Binding-site contacts:
Ligand atom C3 contacts residue TRP356 of chain 2.A at 3.7 Å (hydrophobic).
Ligand atom C2 contacts residue ASN65 of chain 2.A at 2.6 Å.
Ligand atom C6 contacts residue ASN65 of chain 2.A at 4.0 Å.
Ligand atom C8 contacts residue TRP356 of chain 2.A at 3.8 Å (hydrophobic).
Ligand atom C6 contacts residue TRP356 of chain 2.A at 4.3 Å (hydrophobic).
Ligand atom N2 contacts residue ASN65 of chain 2.A at 3.3 Å (h-bond).
Ligand atom C7 contacts residue ASN65 of chain 2.A at 3.6 Å.
Ligand atom O7 contacts residue ASN65 of chain 2.A at 3.1 Å (h-bond).
Ligand atom O5 contacts residue ASN65 of chain 2.A at 2.0 Å (h-bond).
Ligand atom O4 contacts residue TRP356 of chain 2.A at 4.1 Å.
Ligand atom O6 contacts residue ASP66 of chain 2.A at 4.2 Å.
Ligand atom C1 contacts residue TRP356 of chain 2.A at 3.7 Å (hydrophobic).
Ligand atom C7 contacts residue TRP356 of chain 2.A at 3.7 Å (hydrophobic).
Ligand atom O3 contacts residue ASN382 of chain 2.B at 4.4 Å.
Ligand atom O2 contacts residue ASP66 of chain 2.A at 3.3 Å (salt-bridge).
Ligand atom C2 contacts residue ASP66 of chain 2.A at 4.5 Å.
Ligand atom C5 contacts residue TRP356 of chain 2.A at 3.7 Å (hydrophobic).
Ligand atom O5 contacts residue TRP356 of chain 2.A at 4.2 Å.
Ligand atom C2 contacts residue TRP356 of chain 2.A at 4.1 Å (hydrophobic).
Ligand atom O3 contacts residue PHE385 of chain 2.B at 4.1 Å.
Ligand atom C3 contacts residue ASN65 of chain 2.A at 3.7 Å.
Ligand atom C1 contacts residue ASN65 of chain 2.A at 1.4 Å.
Ligand atom C5 contacts residue ASN65 of chain 2.A at 3.3 Å.
Ligand atom C6 contacts residue ASP66 of chain 2.A at 3.3 Å.
Ligand atom C8 contacts residue ILE388 of chain 2.A at 3.8 Å (hydrophobic).
Ligand atom C5 contacts residue ASP66 of chain 2.A at 4.3 Å.
Ligand atom O7 contacts residue ILE388 of chain 2.A at 3.3 Å.
Ligand atom C7 contacts residue ILE388 of chain 2.A at 4.2 Å (hydrophobic).
Ligand atom O3 contacts residue TRP356 of chain 2.A at 4.1 Å.
Ligand atom O2 contacts residue ASN65 of chain 2.A at 4.4 Å.
Ligand atom C4 contacts residue ASN65 of chain 2.A at 3.9 Å.
Ligand atom C4 contacts residue TRP356 of chain 2.A at 4.1 Å (hydrophobic).
Ligand atom O4 contacts residue PHE385 of chain 2.B at 4.3 Å.
Ligand atom N2 contacts residue TRP356 of chain 2.A at 3.8 Å.
Ligand atom O7 contacts residue TRP356 of chain 2.A at 3.9 Å.

Sequence of chain 2.B:
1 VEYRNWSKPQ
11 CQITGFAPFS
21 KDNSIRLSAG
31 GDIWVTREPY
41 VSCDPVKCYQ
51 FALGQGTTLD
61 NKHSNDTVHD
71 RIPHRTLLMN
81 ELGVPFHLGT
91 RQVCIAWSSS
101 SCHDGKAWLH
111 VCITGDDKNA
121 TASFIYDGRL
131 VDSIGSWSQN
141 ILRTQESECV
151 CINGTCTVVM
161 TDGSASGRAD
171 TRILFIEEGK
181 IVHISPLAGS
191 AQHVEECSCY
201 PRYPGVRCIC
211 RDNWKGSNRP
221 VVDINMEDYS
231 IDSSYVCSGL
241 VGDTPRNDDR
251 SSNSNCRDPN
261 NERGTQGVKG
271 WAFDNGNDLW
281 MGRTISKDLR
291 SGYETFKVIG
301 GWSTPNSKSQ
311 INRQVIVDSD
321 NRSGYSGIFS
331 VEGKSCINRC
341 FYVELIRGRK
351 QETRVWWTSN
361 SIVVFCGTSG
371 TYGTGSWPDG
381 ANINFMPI

This protein binds this small molecule.
Small molecule (SMILES): CC(=O)N[C@H]1[C@H](O[C@H]2[C@H](O)[C@@H](NC(C)=O)CO[C@@H]2CO[C@H]2O[C@@H](C)[C@@H](O)[C@@H](O)[C@@H]2O)O[C@H](CO)[C@@H](O[C@@H]2O[C@H](CO)[C@@H](O)[C@H](O)[C@@H]2O)[C@@H]1O

Sequence of chain 2.A:
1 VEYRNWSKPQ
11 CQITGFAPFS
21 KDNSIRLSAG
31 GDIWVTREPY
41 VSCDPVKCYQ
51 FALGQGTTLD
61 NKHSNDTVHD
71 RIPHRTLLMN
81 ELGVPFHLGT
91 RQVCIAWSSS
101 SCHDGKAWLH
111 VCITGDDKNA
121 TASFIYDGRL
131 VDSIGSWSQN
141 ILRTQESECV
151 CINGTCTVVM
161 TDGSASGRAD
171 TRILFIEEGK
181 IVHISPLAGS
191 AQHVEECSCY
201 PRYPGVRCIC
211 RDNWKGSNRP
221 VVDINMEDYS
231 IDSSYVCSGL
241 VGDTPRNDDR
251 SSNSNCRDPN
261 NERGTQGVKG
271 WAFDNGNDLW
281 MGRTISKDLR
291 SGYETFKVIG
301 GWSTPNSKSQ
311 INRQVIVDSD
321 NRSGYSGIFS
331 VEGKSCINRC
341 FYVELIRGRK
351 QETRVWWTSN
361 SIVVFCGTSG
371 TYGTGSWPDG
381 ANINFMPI